Sequence of chain 1.A:
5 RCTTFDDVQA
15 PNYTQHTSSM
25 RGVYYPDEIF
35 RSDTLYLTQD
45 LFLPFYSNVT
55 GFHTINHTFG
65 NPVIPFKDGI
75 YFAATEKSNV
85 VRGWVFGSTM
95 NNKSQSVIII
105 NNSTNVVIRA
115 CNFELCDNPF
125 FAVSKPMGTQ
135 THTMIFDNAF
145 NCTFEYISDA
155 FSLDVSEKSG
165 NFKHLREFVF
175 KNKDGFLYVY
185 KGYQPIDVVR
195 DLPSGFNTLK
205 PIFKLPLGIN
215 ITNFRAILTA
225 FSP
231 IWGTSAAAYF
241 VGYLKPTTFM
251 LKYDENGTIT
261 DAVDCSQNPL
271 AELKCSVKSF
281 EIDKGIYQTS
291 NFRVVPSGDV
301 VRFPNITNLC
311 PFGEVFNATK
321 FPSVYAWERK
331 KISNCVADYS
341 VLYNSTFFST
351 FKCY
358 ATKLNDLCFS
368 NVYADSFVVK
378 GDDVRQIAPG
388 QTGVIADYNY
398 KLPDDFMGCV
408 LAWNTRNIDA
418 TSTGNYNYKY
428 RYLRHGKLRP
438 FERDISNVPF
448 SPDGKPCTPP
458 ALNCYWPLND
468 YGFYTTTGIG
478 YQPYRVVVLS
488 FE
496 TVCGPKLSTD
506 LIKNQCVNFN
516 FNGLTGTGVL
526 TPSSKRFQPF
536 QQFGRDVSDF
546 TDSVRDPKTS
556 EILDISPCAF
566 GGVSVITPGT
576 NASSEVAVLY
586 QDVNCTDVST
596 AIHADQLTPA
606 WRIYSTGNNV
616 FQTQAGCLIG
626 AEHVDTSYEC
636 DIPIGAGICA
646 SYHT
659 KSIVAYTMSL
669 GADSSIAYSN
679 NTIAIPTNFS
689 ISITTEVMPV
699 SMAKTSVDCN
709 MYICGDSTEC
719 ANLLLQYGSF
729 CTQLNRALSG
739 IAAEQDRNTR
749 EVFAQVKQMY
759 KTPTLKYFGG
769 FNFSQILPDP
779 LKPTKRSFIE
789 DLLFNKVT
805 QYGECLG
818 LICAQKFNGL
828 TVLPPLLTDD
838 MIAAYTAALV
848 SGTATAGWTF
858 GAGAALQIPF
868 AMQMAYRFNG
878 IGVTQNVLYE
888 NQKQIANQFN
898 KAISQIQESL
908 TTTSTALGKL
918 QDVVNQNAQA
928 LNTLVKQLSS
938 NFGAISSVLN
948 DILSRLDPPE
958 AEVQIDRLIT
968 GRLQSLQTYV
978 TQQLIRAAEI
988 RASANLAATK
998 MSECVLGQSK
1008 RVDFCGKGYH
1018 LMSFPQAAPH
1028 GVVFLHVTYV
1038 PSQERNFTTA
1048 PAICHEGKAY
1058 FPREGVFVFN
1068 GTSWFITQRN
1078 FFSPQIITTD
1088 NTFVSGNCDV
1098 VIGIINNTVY

A small-molecule ligand and the protein it binds are described below.
Small molecule (SMILES): CC(=O)N[C@H]1[C@H](O[C@H]2[C@H](O)[C@@H](NC(C)=O)CO[C@@H]2CO)O[C@H](CO)[C@@H](O)[C@@H]1O

Binding-site contacts:
Ligand atom C3 contacts residue ASN1103 of chain 1.A at 3.8 Å.
Ligand atom C1 contacts residue ASN1103 of chain 1.A at 1.4 Å.
Ligand atom C7 contacts residue ASN1103 of chain 1.A at 3.8 Å.
Ligand atom O7 contacts residue ASN1103 of chain 1.A at 4.2 Å.
Ligand atom C2 contacts residue ASN1103 of chain 1.A at 2.5 Å.
Ligand atom N2 contacts residue ASN1103 of chain 1.A at 2.8 Å (h-bond).
Ligand atom C4 contacts residue ASN1103 of chain 1.A at 4.3 Å.
Ligand atom O5 contacts residue ASN1103 of chain 1.A at 2.4 Å (h-bond).
Ligand atom C5 contacts residue ASN1103 of chain 1.A at 3.7 Å.